Sequence of chain 1.A:
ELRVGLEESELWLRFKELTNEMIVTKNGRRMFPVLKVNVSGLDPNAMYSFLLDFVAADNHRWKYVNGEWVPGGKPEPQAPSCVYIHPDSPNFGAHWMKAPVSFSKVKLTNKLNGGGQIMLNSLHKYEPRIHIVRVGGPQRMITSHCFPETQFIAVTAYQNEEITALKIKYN

Binding-site contacts:
Ligand atom C3 contacts residue ILE86 of chain 1.A at 4.1 Å (hydrophobic).
Ligand atom C11 contacts residue VAL136 of chain 1.A at 4.3 Å (hydrophobic).
Ligand atom C5 contacts residue ILE86 of chain 1.A at 3.9 Å (hydrophobic).
Ligand atom O1 contacts residue SER90 of chain 1.A at 3.8 Å.
Ligand atom C11 contacts residue LEU52 of chain 1.A at 4.2 Å (hydrophobic).
Ligand atom C7 contacts residue SER50 of chain 1.A at 4.4 Å.
Ligand atom C6 contacts residue SER50 of chain 1.A at 4.2 Å.
Ligand atom O1 contacts residue PRO91 of chain 1.A at 4.1 Å.
Ligand atom C10 contacts residue ARG141 of chain 1.A at 3.4 Å.
Ligand atom C11 contacts residue VAL134 of chain 1.A at 4.5 Å (hydrophobic).
Ligand atom C12 contacts residue ILE86 of chain 1.A at 4.4 Å (hydrophobic).
Ligand atom C11 contacts residue SER50 of chain 1.A at 3.9 Å.
Ligand atom C6 contacts residue ILE86 of chain 1.A at 3.9 Å (hydrophobic).
Ligand atom C10 contacts residue VAL134 of chain 1.A at 4.3 Å (hydrophobic).
Ligand atom C4 contacts residue ILE86 of chain 1.A at 4.1 Å (hydrophobic).
Ligand atom O1 contacts residue ILE86 of chain 1.A at 3.7 Å.
Ligand atom N3 contacts residue ILE86 of chain 1.A at 3.8 Å.
Ligand atom C7 contacts residue ILE86 of chain 1.A at 4.5 Å (hydrophobic).
Ligand atom C5 contacts residue SER90 of chain 1.A at 3.6 Å.
Ligand atom C12 contacts residue LEU52 of chain 1.A at 4.2 Å (hydrophobic).
Ligand atom C10 contacts residue VAL136 of chain 1.A at 3.9 Å (hydrophobic).
Ligand atom C9 contacts residue ARG141 of chain 1.A at 3.5 Å.
Ligand atom N2 contacts residue ILE86 of chain 1.A at 4.0 Å.
Ligand atom C12 contacts residue SER50 of chain 1.A at 3.8 Å.
Ligand atom O1 contacts residue SER50 of chain 1.A at 3.0 Å (h-bond).
Ligand atom C9 contacts residue VAL136 of chain 1.A at 4.3 Å (hydrophobic).
Ligand atom C4 contacts residue PRO91 of chain 1.A at 3.8 Å (hydrophobic).
Ligand atom C4 contacts residue SER90 of chain 1.A at 3.2 Å.

This protein binds this small molecule.
Small molecule (SMILES): CN1CCN(C(=O)Nc2ccccc2)CC1